The protein below binds the small molecule below.
Small molecule (SMILES): O=C1c2c(c3n(c(=O)c2O)[C@]2(CC[C@@H]4C[C@@H]42)N(CCN2C(=O)C=CC2=O)C3=O)CCN1Cc1ccc(F)c(Cl)c1

Binding-site contacts:
Ligand atom O4 contacts residue GOL1 of chain 2.L at 3.7 Å.
Ligand atom C1 contacts residue MG1 of chain 2.I at 3.0 Å.
Ligand atom N1 contacts residue GOL1 of chain 2.L at 4.0 Å.
Ligand atom CL contacts residue PRO217 of chain 2.A at 3.4 Å.
Ligand atom C16 contacts residue GOL1 of chain 2.L at 3.9 Å.
Ligand atom O1 contacts residue MG1 of chain 2.H at 1.9 Å.
Ligand atom C contacts residue PRO217 of chain 2.A at 3.8 Å (hydrophobic).
Ligand atom C7 contacts residue MG1 of chain 2.I at 3.0 Å.
Ligand atom O5 contacts residue GLU224 of chain 2.A at 2.8 Å (salt-bridge).
Ligand atom C1 contacts residue GLU224 of chain 2.A at 3.9 Å.
Ligand atom O contacts residue GOL1 of chain 2.L at 3.7 Å.
Ligand atom C23 contacts residue PRO217 of chain 2.A at 3.9 Å (hydrophobic).
Ligand atom O contacts residue MG1 of chain 2.I at 1.9 Å.
Ligand atom O contacts residue ASP188 of chain 2.A at 3.3 Å (salt-bridge).
Ligand atom O contacts residue GLU224 of chain 2.A at 2.9 Å (salt-bridge).
Ligand atom C18 contacts residue GLY190 of chain 2.A at 3.6 Å.
Ligand atom C25 contacts residue PRO217 of chain 2.A at 3.7 Å (hydrophobic).
Ligand atom C3 contacts residue GOL1 of chain 2.L at 4.0 Å.
Ligand atom O contacts residue MG1 of chain 2.H at 2.3 Å.
Ligand atom C7 contacts residue GOL1 of chain 2.L at 3.6 Å.
Ligand atom C7 contacts residue ASP188 of chain 2.A at 3.8 Å.
Ligand atom C2 contacts residue MG1 of chain 2.I at 3.5 Å.
Ligand atom O5 contacts residue MG1 of chain 2.I at 2.0 Å.
Ligand atom C6 contacts residue GOL1 of chain 2.L at 3.3 Å.
Ligand atom CL contacts residue GLN218 of chain 2.A at 3.7 Å.
Ligand atom C6 contacts residue ASP188 of chain 2.A at 3.5 Å.
Ligand atom F contacts residue GLN218 of chain 2.A at 3.6 Å.
Ligand atom O1 contacts residue ASP131 of chain 2.A at 3.9 Å.
Ligand atom CL contacts residue GLU224 of chain 2.A at 3.5 Å.
Ligand atom C7 contacts residue GLU224 of chain 2.A at 4.0 Å.
Ligand atom C6 contacts residue MG1 of chain 2.H at 2.7 Å.
Ligand atom C22 contacts residue PRO217 of chain 2.A at 3.7 Å (hydrophobic).
Ligand atom C2 contacts residue GOL1 of chain 2.L at 3.9 Å.
Ligand atom O1 contacts residue ASP188 of chain 2.A at 2.8 Å (salt-bridge).
Ligand atom C26 contacts residue PRO217 of chain 2.A at 3.5 Å (hydrophobic).
Ligand atom C24 contacts residue PRO217 of chain 2.A at 3.9 Å (hydrophobic).
Ligand atom O1 contacts residue GOL1 of chain 2.L at 3.2 Å (h-bond).
Ligand atom C27 contacts residue PRO217 of chain 2.A at 3.5 Å (hydrophobic).
Ligand atom C7 contacts residue MG1 of chain 2.H at 3.0 Å.
Ligand atom O contacts residue ASP131 of chain 2.A at 3.1 Å (salt-bridge).

Sequence of chain 2.A:
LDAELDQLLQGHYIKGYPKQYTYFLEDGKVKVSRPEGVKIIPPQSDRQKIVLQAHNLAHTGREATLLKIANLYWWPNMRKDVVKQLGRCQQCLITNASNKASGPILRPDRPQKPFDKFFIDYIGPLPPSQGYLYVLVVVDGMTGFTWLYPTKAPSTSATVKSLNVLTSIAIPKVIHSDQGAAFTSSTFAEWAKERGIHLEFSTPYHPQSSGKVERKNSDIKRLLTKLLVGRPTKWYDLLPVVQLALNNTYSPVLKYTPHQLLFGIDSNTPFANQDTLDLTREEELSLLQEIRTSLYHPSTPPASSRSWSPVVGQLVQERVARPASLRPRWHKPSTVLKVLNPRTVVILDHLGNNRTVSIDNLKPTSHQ